A small-molecule ligand and the protein it binds are described below.
Small molecule (SMILES): CCS(=O)(=O)c1c(F)c(F)c(S(N)(=O)=O)c(F)c1NC1CCCCCCC1

Binding-site contacts:
Ligand atom N4 contacts residue ZN1 of chain 1.B at 2.0 Å.
Ligand atom O28 contacts residue ASN66 of chain 1.A at 3.5 Å (h-bond).
Ligand atom O2 contacts residue HIS93 of chain 1.A at 3.6 Å.
Ligand atom S26 contacts residue HIS63 of chain 1.A at 3.3 Å (h-bond).
Ligand atom O3 contacts residue LEU196 of chain 1.A at 3.2 Å.
Ligand atom F13 contacts residue ZN1 of chain 1.B at 2.4 Å.
Ligand atom F13 contacts residue HIS93 of chain 1.A at 3.2 Å.
Ligand atom O28 contacts residue HIS63 of chain 1.A at 3.1 Å (h-bond).
Ligand atom O27 contacts residue GLN91 of chain 1.A at 2.9 Å (h-bond).
Ligand atom C22 contacts residue PHE129 of chain 1.A at 3.7 Å (hydrophobic).
Ligand atom F15 contacts residue HIS63 of chain 1.A at 3.4 Å.
Ligand atom O28 contacts residue ASN61 of chain 1.A at 2.9 Å (h-bond).
Ligand atom N4 contacts residue HIS95 of chain 1.A at 3.6 Å.
Ligand atom C12 contacts residue THR198 of chain 1.A at 3.6 Å.
Ligand atom O3 contacts residue THR197 of chain 1.A at 3.0 Å (h-bond).
Ligand atom F14 contacts residue VAL120 of chain 1.A at 3.6 Å.
Ligand atom F15 contacts residue THR198 of chain 1.A at 3.5 Å.
Ligand atom C11 contacts residue THR198 of chain 1.A at 3.6 Å.
Ligand atom F13 contacts residue THR198 of chain 1.A at 3.7 Å.
Ligand atom C7 contacts residue HIS93 of chain 1.A at 3.4 Å.
Ligand atom O2 contacts residue ZN1 of chain 1.B at 3.4 Å.
Ligand atom F13 contacts residue THR197 of chain 1.A at 3.1 Å.
Ligand atom C11 contacts residue HIS93 of chain 1.A at 3.3 Å.
Ligand atom C8 contacts residue HIS93 of chain 1.A at 3.4 Å.
Ligand atom O27 contacts residue ASN61 of chain 1.A at 3.5 Å (h-bond).
Ligand atom S26 contacts residue ASN61 of chain 1.A at 3.5 Å (h-bond).
Ligand atom N4 contacts residue HIS93 of chain 1.A at 3.6 Å.
Ligand atom N16 contacts residue GLN91 of chain 1.A at 3.6 Å (h-bond).
Ligand atom N4 contacts residue THR197 of chain 1.A at 2.8 Å (h-bond).
Ligand atom F13 contacts residue HIS95 of chain 1.A at 2.9 Å.
Ligand atom C12 contacts residue ZN1 of chain 1.B at 2.9 Å.
Ligand atom N4 contacts residue HIS118 of chain 1.A at 2.9 Å (h-bond).
Ligand atom C7 contacts residue ZN1 of chain 1.B at 3.3 Å.
Ligand atom O27 contacts residue ASN66 of chain 1.A at 3.0 Å (h-bond).
Ligand atom S1 contacts residue ZN1 of chain 1.B at 3.0 Å.
Ligand atom C21 contacts residue PHE129 of chain 1.A at 3.7 Å (hydrophobic).
Ligand atom C9 contacts residue HIS93 of chain 1.A at 3.7 Å.
Ligand atom C29 contacts residue HIS63 of chain 1.A at 2.7 Å.
Ligand atom C30 contacts residue HIS63 of chain 1.A at 1.5 Å.
Ligand atom C12 contacts residue HIS93 of chain 1.A at 3.0 Å.

Sequence of chain 1.A:
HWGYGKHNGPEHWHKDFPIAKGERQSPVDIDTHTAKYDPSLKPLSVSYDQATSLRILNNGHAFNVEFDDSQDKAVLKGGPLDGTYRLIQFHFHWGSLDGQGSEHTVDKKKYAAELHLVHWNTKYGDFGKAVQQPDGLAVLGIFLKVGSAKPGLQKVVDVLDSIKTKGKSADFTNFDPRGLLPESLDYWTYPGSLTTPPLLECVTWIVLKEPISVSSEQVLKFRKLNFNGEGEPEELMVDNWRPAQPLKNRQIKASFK